Binding-site contacts:
Ligand atom C16 contacts residue GLY217 of chain 1.D at 3.6 Å.
Ligand atom N8 contacts residue SER189 of chain 1.D at 2.8 Å (h-bond).
Ligand atom C22 contacts residue TYR84 of chain 1.B at 3.4 Å (hydrophobic).
Ligand atom C23 contacts residue GLN87 of chain 1.D at 3.9 Å.
Ligand atom C11 contacts residue GLY215 of chain 1.D at 3.1 Å.
Ligand atom C5 contacts residue CYS190 of chain 1.D at 3.6 Å (hydrophobic).
Ligand atom C3 contacts residue SER194 of chain 1.D at 3.7 Å.
Ligand atom C6 contacts residue SER189 of chain 1.D at 3.6 Å.
Ligand atom C7 contacts residue ASP188 of chain 1.D at 3.9 Å.
Ligand atom C5 contacts residue VAL212 of chain 1.D at 3.7 Å (hydrophobic).
Ligand atom O12 contacts residue GLY215 of chain 1.D at 3.1 Å (h-bond).
Ligand atom C4 contacts residue TRP214 of chain 1.D at 3.6 Å (hydrophobic).
Ligand atom C16 contacts residue GLY215 of chain 1.D at 3.7 Å.
Ligand atom C5 contacts residue GLN191 of chain 1.D at 3.9 Å.
Ligand atom C28 contacts residue ASP49 of chain 1.B at 3.7 Å.
Ligand atom C28 contacts residue GLU216 of chain 1.D at 3.7 Å.
Ligand atom N8 contacts residue CYS218 of chain 1.D at 3.9 Å.
Ligand atom C2 contacts residue GLY215 of chain 1.D at 3.7 Å.
Ligand atom C2 contacts residue GLY217 of chain 1.D at 3.6 Å.
Ligand atom C5 contacts residue SER194 of chain 1.D at 3.5 Å.
Ligand atom C7 contacts residue GLY225 of chain 1.D at 3.7 Å.
Ligand atom C26 contacts residue GLU216 of chain 1.D at 3.4 Å.
Ligand atom N14 contacts residue GLY215 of chain 1.D at 3.4 Å (h-bond).
Ligand atom C24 contacts residue TYR84 of chain 1.B at 3.6 Å (hydrophobic).
Ligand atom C26 contacts residue PRO48 of chain 1.B at 3.8 Å (hydrophobic).
Ligand atom C2 contacts residue TRP214 of chain 1.D at 3.6 Å (hydrophobic).
Ligand atom C3 contacts residue CYS190 of chain 1.D at 3.9 Å (hydrophobic).
Ligand atom O12 contacts residue GLU216 of chain 1.D at 3.6 Å.
Ligand atom O12 contacts residue GLY217 of chain 1.D at 3.1 Å (h-bond).
Ligand atom C7 contacts residue TRP214 of chain 1.D at 3.3 Å (hydrophobic).
Ligand atom C17 contacts residue GLY215 of chain 1.D at 3.6 Å.
Ligand atom C18 contacts residue GLY215 of chain 1.D at 3.5 Å.
Ligand atom C7 contacts residue SER189 of chain 1.D at 3.8 Å.
Ligand atom C6 contacts residue CYS190 of chain 1.D at 3.7 Å (hydrophobic).
Ligand atom N8 contacts residue GLY217 of chain 1.D at 3.3 Å (h-bond).
Ligand atom C3 contacts residue GLN191 of chain 1.D at 3.7 Å.
Ligand atom N8 contacts residue ASP188 of chain 1.D at 2.7 Å (salt-bridge).
Ligand atom C9 contacts residue GLY215 of chain 1.D at 3.8 Å.
Ligand atom C15 contacts residue GLY217 of chain 1.D at 3.9 Å.
Ligand atom C6 contacts residue VAL212 of chain 1.D at 3.6 Å (hydrophobic).

Sequence of chain 1.B:
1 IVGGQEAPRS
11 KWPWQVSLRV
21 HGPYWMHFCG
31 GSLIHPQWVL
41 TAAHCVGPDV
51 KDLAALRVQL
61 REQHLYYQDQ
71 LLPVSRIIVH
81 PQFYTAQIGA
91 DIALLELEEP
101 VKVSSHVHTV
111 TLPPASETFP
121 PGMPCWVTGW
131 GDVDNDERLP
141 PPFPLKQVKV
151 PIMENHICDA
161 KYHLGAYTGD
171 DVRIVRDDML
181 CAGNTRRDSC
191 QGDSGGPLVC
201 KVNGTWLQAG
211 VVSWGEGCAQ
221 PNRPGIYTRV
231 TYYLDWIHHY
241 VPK

A protein and the small-molecule ligand that binds it are described below.
Small molecule (SMILES): NCc1cccc(C2CCN(C(=O)c3cncc(CCc4ccccc4)c3)CC2)c1

Sequence of chain 1.D:
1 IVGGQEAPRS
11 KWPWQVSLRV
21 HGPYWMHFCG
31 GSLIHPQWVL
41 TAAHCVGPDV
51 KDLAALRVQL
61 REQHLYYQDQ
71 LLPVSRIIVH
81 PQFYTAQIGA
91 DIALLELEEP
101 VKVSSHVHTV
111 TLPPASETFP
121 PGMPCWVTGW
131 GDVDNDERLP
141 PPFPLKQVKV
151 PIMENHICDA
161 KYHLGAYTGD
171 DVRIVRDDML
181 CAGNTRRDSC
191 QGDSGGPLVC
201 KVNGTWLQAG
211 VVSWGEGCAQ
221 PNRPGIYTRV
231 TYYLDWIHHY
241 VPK